Binding-site contacts:
Ligand atom C4 contacts residue ASN416 of chain 1.C at 4.2 Å.
Ligand atom C7 contacts residue NAG1 of chain 1.M at 4.2 Å.
Ligand atom O6 contacts residue LEU235 of chain 1.C at 3.9 Å.
Ligand atom C7 contacts residue ASN232 of chain 1.C at 3.7 Å.
Ligand atom C5 contacts residue ASN416 of chain 1.C at 3.6 Å.
Ligand atom C2 contacts residue ASN416 of chain 1.C at 2.4 Å.
Ligand atom C7 contacts residue ASN416 of chain 1.C at 3.3 Å.
Ligand atom O6 contacts residue PRO261 of chain 1.C at 3.9 Å.
Ligand atom O7 contacts residue ASN232 of chain 1.C at 3.7 Å.
Ligand atom O7 contacts residue LYS222 of chain 1.C at 4.2 Å.
Ligand atom C1 contacts residue ASN416 of chain 1.C at 1.4 Å.
Ligand atom O5 contacts residue PRO261 of chain 1.C at 3.5 Å.
Ligand atom C8 contacts residue ASN416 of chain 1.C at 4.5 Å.
Ligand atom C8 contacts residue NAG1 of chain 1.M at 3.0 Å.
Ligand atom C8 contacts residue VAL414 of chain 1.C at 4.4 Å (hydrophobic).
Ligand atom C6 contacts residue PRO261 of chain 1.C at 4.0 Å (hydrophobic).
Ligand atom C3 contacts residue ASN416 of chain 1.C at 3.8 Å.
Ligand atom C1 contacts residue PRO261 of chain 1.C at 4.3 Å (hydrophobic).
Ligand atom N2 contacts residue ASN416 of chain 1.C at 2.9 Å (h-bond).
Ligand atom C5 contacts residue PRO261 of chain 1.C at 4.2 Å (hydrophobic).
Ligand atom O5 contacts residue ASN416 of chain 1.C at 2.3 Å (h-bond).
Ligand atom C8 contacts residue ASN232 of chain 1.C at 3.4 Å.
Ligand atom O7 contacts residue ASN416 of chain 1.C at 3.3 Å (h-bond).

A protein and the small-molecule ligand that binds it are described below.
Small molecule (SMILES): CC(=O)N[C@H]1[C@H](O[C@H]2[C@H](O)[C@@H](NC(C)=O)CO[C@@H]2CO)O[C@H](CO)[C@@H](O[C@@H]2O[C@H](CO[C@H]3O[C@H](CO)[C@@H](O)[C@H](O)[C@@H]3O)[C@@H](O)[C@H](O[C@H]3O[C@H](CO)[C@@H](O)[C@H](O)[C@@H]3O)[C@@H]2O)[C@@H]1O

Sequence of chain 1.C:
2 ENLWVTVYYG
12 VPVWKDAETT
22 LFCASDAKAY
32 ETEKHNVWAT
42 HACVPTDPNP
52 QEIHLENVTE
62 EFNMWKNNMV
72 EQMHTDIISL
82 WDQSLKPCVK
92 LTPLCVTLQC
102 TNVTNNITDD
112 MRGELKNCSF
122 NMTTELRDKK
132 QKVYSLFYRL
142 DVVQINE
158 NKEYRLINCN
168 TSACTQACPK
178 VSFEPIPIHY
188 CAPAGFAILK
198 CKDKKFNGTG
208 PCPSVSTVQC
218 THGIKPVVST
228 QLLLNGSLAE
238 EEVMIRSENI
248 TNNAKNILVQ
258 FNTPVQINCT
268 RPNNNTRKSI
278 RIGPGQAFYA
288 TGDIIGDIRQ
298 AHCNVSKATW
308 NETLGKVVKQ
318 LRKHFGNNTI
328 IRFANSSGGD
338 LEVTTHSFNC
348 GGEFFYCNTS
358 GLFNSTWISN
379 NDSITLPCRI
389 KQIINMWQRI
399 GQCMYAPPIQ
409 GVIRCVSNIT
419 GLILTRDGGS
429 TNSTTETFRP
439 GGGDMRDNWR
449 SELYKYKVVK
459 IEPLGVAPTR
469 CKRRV